Sequence of chain 1.N:
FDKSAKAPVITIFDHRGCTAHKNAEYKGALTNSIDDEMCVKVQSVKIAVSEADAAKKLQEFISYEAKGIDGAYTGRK

This protein binds this small molecule.
Small molecule (SMILES): C=CC1=C(C)[C@@H](Cc2[nH]c(/C=C3\N=C(/C=C4\NC(=O)[C@H](C)[C@H]4CC)C(C)=C3CCC(=O)O)c(/C=C/C(=O)O)c2C)NC1=O

Sequence of chain 1.M:
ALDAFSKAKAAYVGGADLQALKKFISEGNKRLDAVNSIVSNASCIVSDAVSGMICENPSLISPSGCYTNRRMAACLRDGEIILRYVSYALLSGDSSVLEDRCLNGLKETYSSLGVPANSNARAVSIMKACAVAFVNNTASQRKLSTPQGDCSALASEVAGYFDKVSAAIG

Binding-site contacts:
Ligand atom NC contacts residue ASP40 of chain 1.M at 2.7 Å (salt-bridge).
Ligand atom OD contacts residue LYS29 of chain 1.M at 2.8 Å (salt-bridge).
Ligand atom CMA contacts residue VAL143 of chain 1.M at 3.5 Å (hydrophobic).
Ligand atom CBA contacts residue LYS37 of chain 1.M at 3.5 Å.
Ligand atom C2A contacts residue CYS159 of chain 1.M at 3.2 Å (hydrophobic).
Ligand atom NB contacts residue ASP40 of chain 1.M at 2.8 Å (salt-bridge).
Ligand atom C1A contacts residue GLY157 of chain 1.M at 3.5 Å.
Ligand atom CMD contacts residue ASP40 of chain 1.M at 3.2 Å.
Ligand atom CAA contacts residue VAL143 of chain 1.M at 3.4 Å (hydrophobic).
Ligand atom CMA contacts residue ASN145 of chain 1.M at 3.4 Å.
Ligand atom CHC contacts residue ASP15 of chain 1.N at 3.5 Å.
Ligand atom CAA contacts residue CYS159 of chain 1.M at 1.8 Å (hydrophobic).
Ligand atom C1C contacts residue ASN36 of chain 1.M at 3.6 Å.
Ligand atom C4A contacts residue CYS159 of chain 1.M at 3.1 Å (hydrophobic).
Ligand atom OD contacts residue MET39 of chain 1.N at 3.3 Å.
Ligand atom C3C contacts residue ASN36 of chain 1.M at 3.5 Å.
Ligand atom C4D contacts residue LEU39 of chain 1.M at 3.5 Å (hydrophobic).
Ligand atom NA contacts residue THR154 of chain 1.M at 3.2 Å (h-bond).
Ligand atom CHC contacts residue ASP40 of chain 1.M at 3.5 Å.
Ligand atom C1D contacts residue ASN36 of chain 1.M at 3.5 Å.
Ligand atom CMC contacts residue ARG17 of chain 1.N at 3.6 Å.
Ligand atom C1A contacts residue THR154 of chain 1.M at 3.4 Å.
Ligand atom CBC contacts residue ASN36 of chain 1.M at 3.5 Å.
Ligand atom OA contacts residue GLY157 of chain 1.M at 3.1 Å (h-bond).
Ligand atom C1B contacts residue LYS37 of chain 1.M at 3.5 Å.
Ligand atom ND contacts residue ASN36 of chain 1.M at 2.7 Å (h-bond).
Ligand atom CMB contacts residue GLY157 of chain 1.M at 3.5 Å.
Ligand atom O2B contacts residue LYS37 of chain 1.M at 3.2 Å.
Ligand atom OD contacts residue LEU39 of chain 1.M at 3.5 Å.
Ligand atom CMB contacts residue PRO155 of chain 1.M at 3.3 Å (hydrophobic).
Ligand atom CAD contacts residue ILE13 of chain 1.N at 3.6 Å (hydrophobic).
Ligand atom C2B contacts residue LYS37 of chain 1.M at 3.5 Å.
Ligand atom NA contacts residue PRO155 of chain 1.M at 2.6 Å (h-bond).
Ligand atom C2B contacts residue PRO155 of chain 1.M at 3.5 Å (hydrophobic).
Ligand atom C3D contacts residue LEU39 of chain 1.M at 3.6 Å (hydrophobic).
Ligand atom C3A contacts residue CYS159 of chain 1.M at 2.7 Å (hydrophobic).
Ligand atom CBA contacts residue CYS159 of chain 1.M at 2.8 Å (hydrophobic).
Ligand atom CMC contacts residue ASN36 of chain 1.M at 3.6 Å.
Ligand atom OA contacts residue PRO155 of chain 1.M at 3.4 Å (h-bond).
Ligand atom C1A contacts residue PRO155 of chain 1.M at 3.4 Å (hydrophobic).